Sequence of chain 1.A:
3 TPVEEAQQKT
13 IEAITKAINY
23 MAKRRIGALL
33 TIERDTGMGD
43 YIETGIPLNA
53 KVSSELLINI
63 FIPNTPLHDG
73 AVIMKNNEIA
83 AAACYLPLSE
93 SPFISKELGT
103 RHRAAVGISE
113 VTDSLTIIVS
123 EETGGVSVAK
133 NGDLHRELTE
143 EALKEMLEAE

Sequence of chain 1.B:
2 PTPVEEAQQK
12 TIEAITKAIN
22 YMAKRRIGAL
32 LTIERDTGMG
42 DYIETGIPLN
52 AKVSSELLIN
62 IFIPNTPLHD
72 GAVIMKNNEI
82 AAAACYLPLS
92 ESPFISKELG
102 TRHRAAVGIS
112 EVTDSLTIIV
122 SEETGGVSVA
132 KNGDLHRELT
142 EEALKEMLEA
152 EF

Binding-site contacts:
Ligand atom C12 contacts residue ASN66 of chain 1.B at 4.1 Å.
Ligand atom C10 contacts residue PRO65 of chain 1.B at 3.7 Å (hydrophobic).
Ligand atom C10 contacts residue ASN66 of chain 1.B at 3.9 Å.
Ligand atom C06 contacts residue ILE28 of chain 1.A at 3.7 Å (hydrophobic).
Ligand atom C04 contacts residue PRO65 of chain 1.A at 4.0 Å (hydrophobic).
Ligand atom N13 contacts residue ILE64 of chain 1.A at 3.8 Å.
Ligand atom C11 contacts residue TYR22 of chain 1.A at 4.2 Å (hydrophobic).
Ligand atom C11 contacts residue THR67 of chain 1.B at 4.1 Å.
Ligand atom N13 contacts residue ILE28 of chain 1.A at 4.1 Å.
Ligand atom C12 contacts residue TYR22 of chain 1.A at 3.7 Å (hydrophobic).
Ligand atom C12 contacts residue ILE64 of chain 1.A at 3.6 Å (hydrophobic).
Ligand atom C02 contacts residue PRO65 of chain 1.A at 3.2 Å (hydrophobic).
Ligand atom C10 contacts residue ILE64 of chain 1.A at 4.1 Å (hydrophobic).
Ligand atom C11 contacts residue PRO65 of chain 1.B at 4.3 Å (hydrophobic).
Ligand atom C07 contacts residue PRO65 of chain 1.A at 3.5 Å (hydrophobic).
Ligand atom C05 contacts residue PRO65 of chain 1.A at 4.0 Å (hydrophobic).
Ligand atom O01 contacts residue PRO65 of chain 1.A at 3.5 Å.
Ligand atom C06 contacts residue PRO65 of chain 1.A at 3.9 Å (hydrophobic).
Ligand atom C07 contacts residue ARG26 of chain 1.A at 4.3 Å.
Ligand atom C03 contacts residue PRO65 of chain 1.A at 3.5 Å (hydrophobic).
Ligand atom C11 contacts residue ASN66 of chain 1.B at 3.1 Å.
Ligand atom C07 contacts residue ILE28 of chain 1.A at 3.6 Å (hydrophobic).
Ligand atom C10 contacts residue THR67 of chain 1.B at 4.2 Å.
Ligand atom C11 contacts residue ILE64 of chain 1.A at 3.8 Å (hydrophobic).
Ligand atom C09 contacts residue ILE64 of chain 1.A at 3.8 Å (hydrophobic).
Ligand atom C08 contacts residue ILE64 of chain 1.A at 4.0 Å (hydrophobic).
Ligand atom C05 contacts residue ILE64 of chain 1.A at 4.4 Å (hydrophobic).

A small-molecule ligand and the protein it binds are described below.
Small molecule (SMILES): Oc1ccc(-c2ccccn2)cc1